The small molecule below binds the protein below.
Small molecule (SMILES): CSCC[C@H](N)C(=O)N[C@@H](C)C(=O)N[C@@H](CO)C(=O)O

Binding-site contacts:
Ligand atom N contacts residue GLU133 of chain 1.A at 2.7 Å (salt-bridge).
Ligand atom CA contacts residue HIS132 of chain 1.A at 3.8 Å.
Ligand atom CB contacts residue GLU133 of chain 1.A at 3.4 Å.
Ligand atom CB contacts residue LEU91 of chain 1.A at 4.1 Å (hydrophobic).
Ligand atom O contacts residue GLY89 of chain 1.A at 3.1 Å (h-bond).
Ligand atom CA contacts residue GLY45 of chain 1.A at 4.1 Å.
Ligand atom N contacts residue GLY89 of chain 1.A at 2.9 Å (h-bond).
Ligand atom C contacts residue GLY89 of chain 1.A at 4.2 Å.
Ligand atom SD contacts residue GLU88 of chain 1.A at 4.1 Å.
Ligand atom C contacts residue ILE44 of chain 1.A at 4.1 Å (hydrophobic).
Ligand atom SD contacts residue HIS132 of chain 1.A at 4.2 Å.
Ligand atom CA contacts residue ARG97 of chain 1.A at 3.6 Å.
Ligand atom CE contacts residue ILE44 of chain 1.A at 3.5 Å (hydrophobic).
Ligand atom C contacts residue ARG97 of chain 1.A at 3.4 Å.
Ligand atom N contacts residue GLY45 of chain 1.A at 2.8 Å (h-bond).
Ligand atom CB contacts residue ILE44 of chain 1.A at 4.1 Å (hydrophobic).
Ligand atom O contacts residue ILE44 of chain 1.A at 3.0 Å (h-bond).
Ligand atom CE contacts residue CYS129 of chain 1.A at 3.8 Å (hydrophobic).
Ligand atom CE contacts residue LEU125 of chain 1.A at 3.4 Å (hydrophobic).
Ligand atom CB contacts residue GLY89 of chain 1.A at 4.0 Å.
Ligand atom O contacts residue GLY43 of chain 1.A at 3.3 Å.
Ligand atom OXT contacts residue ARG97 of chain 1.A at 2.7 Å (salt-bridge).
Ligand atom CB contacts residue GLY89 of chain 1.A at 4.0 Å.
Ligand atom C contacts residue ARG97 of chain 1.A at 2.9 Å.
Ligand atom N contacts residue LEU91 of chain 1.A at 3.8 Å.
Ligand atom CB contacts residue HIS132 of chain 1.A at 3.9 Å.
Ligand atom CA contacts residue GLY89 of chain 1.A at 3.9 Å.
Ligand atom O contacts residue GLY45 of chain 1.A at 3.5 Å (h-bond).
Ligand atom O contacts residue LEU91 of chain 1.A at 3.5 Å.
Ligand atom O contacts residue ARG97 of chain 1.A at 2.9 Å (salt-bridge).
Ligand atom C contacts residue GLY89 of chain 1.A at 3.7 Å.
Ligand atom N contacts residue LEU91 of chain 1.A at 4.1 Å.
Ligand atom N contacts residue HIS132 of chain 1.A at 3.9 Å.
Ligand atom CB contacts residue ARG97 of chain 1.A at 4.0 Å.
Ligand atom C contacts residue LEU91 of chain 1.A at 3.6 Å (hydrophobic).
Ligand atom N contacts residue ARG97 of chain 1.A at 3.9 Å.
Ligand atom CA contacts residue GLY89 of chain 1.A at 3.5 Å.
Ligand atom CA contacts residue GLU133 of chain 1.A at 3.6 Å.
Ligand atom CG contacts residue GLY89 of chain 1.A at 3.6 Å.
Ligand atom O contacts residue ARG97 of chain 1.A at 2.6 Å (salt-bridge).

Sequence of chain 1.A:
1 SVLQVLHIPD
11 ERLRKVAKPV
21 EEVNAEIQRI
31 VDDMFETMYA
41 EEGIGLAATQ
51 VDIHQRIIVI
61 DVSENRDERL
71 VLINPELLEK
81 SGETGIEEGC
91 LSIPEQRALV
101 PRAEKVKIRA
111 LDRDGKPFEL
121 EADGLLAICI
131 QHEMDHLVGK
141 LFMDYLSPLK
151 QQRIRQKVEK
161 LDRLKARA